The protein below binds the small molecule below.
Small molecule (SMILES): CC(=O)N[C@@H]1[C@@H](O)[C@H](O)[C@@H](CO)O[C@H]1O

Sequence of chain 1.B:
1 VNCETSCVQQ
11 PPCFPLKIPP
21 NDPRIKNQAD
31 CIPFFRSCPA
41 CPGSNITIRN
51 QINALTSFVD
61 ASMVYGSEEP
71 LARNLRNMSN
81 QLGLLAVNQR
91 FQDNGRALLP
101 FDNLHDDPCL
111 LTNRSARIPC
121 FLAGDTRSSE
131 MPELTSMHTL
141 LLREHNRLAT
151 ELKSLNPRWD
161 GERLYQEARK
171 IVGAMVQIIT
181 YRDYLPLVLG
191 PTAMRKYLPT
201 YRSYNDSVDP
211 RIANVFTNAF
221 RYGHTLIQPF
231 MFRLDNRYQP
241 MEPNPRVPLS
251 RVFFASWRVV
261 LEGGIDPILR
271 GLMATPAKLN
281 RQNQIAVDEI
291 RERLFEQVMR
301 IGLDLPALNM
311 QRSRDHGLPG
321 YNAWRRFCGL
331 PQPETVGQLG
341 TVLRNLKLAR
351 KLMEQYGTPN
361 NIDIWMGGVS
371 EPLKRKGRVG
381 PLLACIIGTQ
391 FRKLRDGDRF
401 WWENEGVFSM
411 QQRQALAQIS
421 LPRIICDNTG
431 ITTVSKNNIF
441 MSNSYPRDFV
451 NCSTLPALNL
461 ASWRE

Binding-site contacts:
Ligand atom O5 contacts residue ASN113 of chain 1.B at 2.8 Å (h-bond).
Ligand atom C5 contacts residue SER115 of chain 1.B at 4.5 Å.
Ligand atom C8 contacts residue ASN113 of chain 1.B at 4.3 Å.
Ligand atom O6 contacts residue SER115 of chain 1.B at 3.7 Å.
Ligand atom C6 contacts residue LEU261 of chain 1.B at 4.2 Å (hydrophobic).
Ligand atom C2 contacts residue ASN113 of chain 1.B at 2.9 Å.
Ligand atom C6 contacts residue NAG1 of chain 1.L at 3.8 Å.
Ligand atom C4 contacts residue NAG1 of chain 1.L at 3.2 Å.
Ligand atom N2 contacts residue ASN113 of chain 1.B at 3.1 Å (h-bond).
Ligand atom C4 contacts residue TRP257 of chain 1.B at 4.4 Å (hydrophobic).
Ligand atom C1 contacts residue ASN113 of chain 1.B at 2.5 Å.
Ligand atom C5 contacts residue NAG1 of chain 1.L at 4.0 Å.
Ligand atom C8 contacts residue THR112 of chain 1.B at 4.5 Å.
Ligand atom O3 contacts residue NAG1 of chain 1.L at 3.5 Å (h-bond).
Ligand atom C1 contacts residue SER115 of chain 1.B at 4.0 Å.
Ligand atom C2 contacts residue TRP257 of chain 1.B at 4.0 Å (hydrophobic).
Ligand atom C5 contacts residue ASN113 of chain 1.B at 4.2 Å.
Ligand atom O6 contacts residue LEU261 of chain 1.B at 4.1 Å.
Ligand atom C7 contacts residue ASN113 of chain 1.B at 3.2 Å.
Ligand atom O7 contacts residue THR112 of chain 1.B at 4.0 Å.
Ligand atom C3 contacts residue ASN113 of chain 1.B at 4.4 Å.
Ligand atom O5 contacts residue TRP257 of chain 1.B at 3.8 Å.
Ligand atom C5 contacts residue TRP257 of chain 1.B at 4.5 Å (hydrophobic).
Ligand atom C3 contacts residue NAG1 of chain 1.L at 3.8 Å.
Ligand atom O6 contacts residue NAG1 of chain 1.L at 3.7 Å.
Ligand atom O7 contacts residue ASN113 of chain 1.B at 3.2 Å (h-bond).
Ligand atom O4 contacts residue NAG1 of chain 1.L at 2.5 Å (h-bond).
Ligand atom C7 contacts residue THR112 of chain 1.B at 4.5 Å.
Ligand atom O5 contacts residue ALA116 of chain 1.B at 4.2 Å.
Ligand atom O5 contacts residue SER115 of chain 1.B at 4.3 Å.
Ligand atom O7 contacts residue TRP257 of chain 1.B at 3.2 Å.
Ligand atom C7 contacts residue TRP257 of chain 1.B at 4.3 Å (hydrophobic).